Binding-site contacts:
Ligand atom O3 contacts residue ASN21 of chain 1.C at 4.2 Å.
Ligand atom C2 contacts residue ASN21 of chain 1.C at 2.1 Å.
Ligand atom O6 contacts residue ASN37 of chain 1.C at 4.0 Å.
Ligand atom C6 contacts residue ASN37 of chain 1.C at 3.4 Å.
Ligand atom C5 contacts residue ASN21 of chain 1.C at 3.4 Å.
Ligand atom C5 contacts residue ASN37 of chain 1.C at 4.5 Å.
Ligand atom C4 contacts residue NAG1 of chain 1.M at 4.5 Å.
Ligand atom O5 contacts residue ASN21 of chain 1.C at 2.3 Å (h-bond).
Ligand atom C4 contacts residue ASN21 of chain 1.C at 3.5 Å.
Ligand atom O6 contacts residue THR23 of chain 1.C at 4.0 Å.
Ligand atom O4 contacts residue NAG1 of chain 1.M at 3.9 Å.
Ligand atom C1 contacts residue ASN21 of chain 1.C at 1.4 Å.
Ligand atom O3 contacts residue NAG1 of chain 1.M at 4.2 Å.
Ligand atom C7 contacts residue ASN21 of chain 1.C at 4.1 Å.
Ligand atom N2 contacts residue ASN21 of chain 1.C at 3.0 Å (h-bond).
Ligand atom C6 contacts residue ASN21 of chain 1.C at 4.2 Å.
Ligand atom O4 contacts residue ASN37 of chain 1.C at 3.8 Å.
Ligand atom C3 contacts residue ASN21 of chain 1.C at 3.3 Å.
Ligand atom C4 contacts residue ASN37 of chain 1.C at 4.3 Å.

A small-molecule ligand and the protein it binds are described below.
Small molecule (SMILES): CC(=O)N[C@@H]1[C@@H](O)[C@H](O)[C@@H](CO)O[C@H]1O

Sequence of chain 1.C:
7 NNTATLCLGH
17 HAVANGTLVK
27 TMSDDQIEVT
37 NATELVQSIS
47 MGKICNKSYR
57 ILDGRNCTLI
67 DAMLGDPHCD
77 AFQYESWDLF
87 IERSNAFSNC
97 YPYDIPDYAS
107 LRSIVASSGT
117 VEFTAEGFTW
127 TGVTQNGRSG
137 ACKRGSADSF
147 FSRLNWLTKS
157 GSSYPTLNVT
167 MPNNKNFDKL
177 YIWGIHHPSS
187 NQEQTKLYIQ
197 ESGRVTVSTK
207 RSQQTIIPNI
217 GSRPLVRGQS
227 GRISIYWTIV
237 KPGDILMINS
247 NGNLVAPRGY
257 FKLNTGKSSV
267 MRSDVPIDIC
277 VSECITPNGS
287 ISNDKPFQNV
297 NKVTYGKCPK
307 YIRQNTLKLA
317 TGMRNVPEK